Binding-site contacts:
Ligand atom O6 contacts residue DC4 of chain 1.B at 3.0 Å (h-bond).
Ligand atom O6 contacts residue DG3 of chain 1.B at 3.1 Å (h-bond).
Ligand atom C2 contacts residue DG2 of chain 1.B at 3.3 Å.
Ligand atom O2 contacts residue DG2 of chain 1.B at 2.8 Å (h-bond).
Ligand atom O5' contacts residue ARG175 of chain 1.A at 3.3 Å (salt-bridge).
Ligand atom N1 contacts residue DG3 of chain 1.B at 3.5 Å (h-bond).
Ligand atom N2 contacts residue THR178 of chain 1.A at 3.2 Å (h-bond).
Ligand atom N3 contacts residue DG3 of chain 1.B at 3.0 Å (h-bond).
Ligand atom N2 contacts residue DC4 of chain 1.B at 2.8 Å (h-bond).
Ligand atom N4 contacts residue DG2 of chain 1.B at 2.9 Å (h-bond).
Ligand atom OP1 contacts residue HIS204 of chain 1.A at 2.8 Å (h-bond).
Ligand atom C5' contacts residue ARG175 of chain 1.A at 3.4 Å.
Ligand atom N4 contacts residue DG3 of chain 1.B at 2.9 Å (h-bond).
Ligand atom O6 contacts residue DC1 of chain 1.B at 3.0 Å (h-bond).
Ligand atom OP3 contacts residue HIS208 of chain 1.A at 2.8 Å (h-bond).
Ligand atom N1 contacts residue DC1 of chain 1.B at 2.9 Å (h-bond).
Ligand atom N2 contacts residue DC1 of chain 1.B at 2.8 Å (h-bond).
Ligand atom N1 contacts residue DG2 of chain 1.B at 3.5 Å (h-bond).
Ligand atom C5' contacts residue HIS204 of chain 1.A at 3.2 Å.
Ligand atom N3 contacts residue THR178 of chain 1.A at 2.6 Å (h-bond).
Ligand atom N4 contacts residue DC1 of chain 1.B at 3.2 Å (h-bond).
Ligand atom O3' contacts residue HIS204 of chain 1.A at 3.3 Å.
Ligand atom C6 contacts residue DG3 of chain 1.B at 3.5 Å.
Ligand atom OP1 contacts residue ARG175 of chain 1.A at 2.8 Å (salt-bridge).
Ligand atom N2 contacts residue DG2 of chain 1.B at 3.2 Å.
Ligand atom OP1 contacts residue HIS208 of chain 1.A at 3.4 Å (h-bond).
Ligand atom OP2 contacts residue GLU207 of chain 1.A at 3.6 Å (salt-bridge).
Ligand atom N3 contacts residue GLY174 of chain 1.A at 3.4 Å (h-bond).
Ligand atom C2 contacts residue THR178 of chain 1.A at 3.3 Å.
Ligand atom N3 contacts residue DG2 of chain 1.B at 3.3 Å (h-bond).
Ligand atom O2 contacts residue DG3 of chain 1.B at 2.9 Å (h-bond).
Ligand atom N1 contacts residue GLY174 of chain 1.A at 3.4 Å.
Ligand atom OP1 contacts residue SER209 of chain 1.A at 2.7 Å (h-bond).
Ligand atom OP1 contacts residue GLY206 of chain 1.A at 3.1 Å (h-bond).
Ligand atom C2 contacts residue GLY174 of chain 1.A at 3.2 Å.
Ligand atom O4' contacts residue THR178 of chain 1.A at 3.5 Å.
Ligand atom N2 contacts residue GLY174 of chain 1.A at 3.3 Å (h-bond).
Ligand atom N3 contacts residue DG2 of chain 1.B at 2.9 Å (h-bond).
Ligand atom N1 contacts residue DC4 of chain 1.B at 2.9 Å (h-bond).
Ligand atom OP2 contacts residue HIS208 of chain 1.A at 3.3 Å (h-bond).

Sequence of chain 1.A:
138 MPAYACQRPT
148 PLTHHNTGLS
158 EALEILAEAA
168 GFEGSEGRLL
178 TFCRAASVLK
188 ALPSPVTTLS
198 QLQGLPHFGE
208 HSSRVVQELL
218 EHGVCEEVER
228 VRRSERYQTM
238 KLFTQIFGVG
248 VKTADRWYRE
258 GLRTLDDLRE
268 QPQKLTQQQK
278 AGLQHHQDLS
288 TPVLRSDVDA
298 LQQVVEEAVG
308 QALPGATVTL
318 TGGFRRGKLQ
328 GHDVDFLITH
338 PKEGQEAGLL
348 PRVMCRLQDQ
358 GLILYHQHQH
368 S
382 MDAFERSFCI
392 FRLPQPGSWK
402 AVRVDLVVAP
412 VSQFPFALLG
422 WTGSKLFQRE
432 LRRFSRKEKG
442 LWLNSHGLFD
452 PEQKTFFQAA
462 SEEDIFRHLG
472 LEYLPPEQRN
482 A

A protein and the small-molecule ligand that binds it are described below.
Small molecule (SMILES): Nc1ccn([C@H]2C[C@H](O[P](=O)(O)OC[C@H]3O[C@@H](n4cnc5c(=O)nc(N)[nH]c54)C[C@@H]3O)[C@@H](CO[P](=O)(O)O[C@H]3C[C@H](n4ccc(N)nc4=O)O[C@@H]3CO[P](=O)(O)O[C@H]3C[C@H](n4cnc5c(=O)nc(N)[nH]c54)O[C@@H]3COP(=O)(O)O)O2)c(=O)n1